A protein and the small-molecule ligand that binds it are described below.
Small molecule (SMILES): CC(=O)N[C@@H]1[C@@H](O)[C@H](O)[C@@H](CO)O[C@H]1O

Sequence of chain 1.C:
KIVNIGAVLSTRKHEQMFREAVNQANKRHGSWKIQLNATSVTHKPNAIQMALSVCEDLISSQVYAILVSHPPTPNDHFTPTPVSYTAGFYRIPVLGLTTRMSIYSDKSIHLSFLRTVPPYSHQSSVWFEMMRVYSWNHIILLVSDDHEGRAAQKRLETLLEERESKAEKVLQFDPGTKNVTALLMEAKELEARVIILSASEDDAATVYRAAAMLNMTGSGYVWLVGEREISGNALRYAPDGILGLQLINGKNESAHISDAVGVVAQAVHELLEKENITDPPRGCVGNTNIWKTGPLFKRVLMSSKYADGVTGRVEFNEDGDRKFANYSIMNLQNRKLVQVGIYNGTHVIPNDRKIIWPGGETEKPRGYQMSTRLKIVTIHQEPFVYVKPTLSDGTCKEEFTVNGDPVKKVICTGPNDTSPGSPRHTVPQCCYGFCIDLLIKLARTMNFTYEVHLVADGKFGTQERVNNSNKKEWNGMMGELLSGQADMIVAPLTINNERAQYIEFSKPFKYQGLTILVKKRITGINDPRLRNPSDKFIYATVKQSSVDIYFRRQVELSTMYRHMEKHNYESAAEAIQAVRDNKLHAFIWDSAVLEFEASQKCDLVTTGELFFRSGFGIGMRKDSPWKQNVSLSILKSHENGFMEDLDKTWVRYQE

Binding-site contacts:
Ligand atom O6 contacts residue ASN350 of chain 1.C at 4.0 Å.
Ligand atom O7 contacts residue ILE272 of chain 1.C at 4.4 Å.
Ligand atom O7 contacts residue ASN350 of chain 1.C at 4.2 Å.
Ligand atom C7 contacts residue ASN350 of chain 1.C at 4.0 Å.
Ligand atom O6 contacts residue ASN368 of chain 1.C at 4.3 Å.
Ligand atom C3 contacts residue ASN350 of chain 1.C at 3.7 Å.
Ligand atom C2 contacts residue ASN350 of chain 1.C at 2.5 Å.
Ligand atom C5 contacts residue ASN350 of chain 1.C at 3.3 Å.
Ligand atom N2 contacts residue ASN350 of chain 1.C at 3.2 Å (h-bond).
Ligand atom C6 contacts residue ASN350 of chain 1.C at 3.2 Å.
Ligand atom O5 contacts residue ASN350 of chain 1.C at 2.4 Å (h-bond).
Ligand atom C1 contacts residue ASN350 of chain 1.C at 1.4 Å.
Ligand atom C4 contacts residue ASN350 of chain 1.C at 4.0 Å.